Sequence of chain 1.A:
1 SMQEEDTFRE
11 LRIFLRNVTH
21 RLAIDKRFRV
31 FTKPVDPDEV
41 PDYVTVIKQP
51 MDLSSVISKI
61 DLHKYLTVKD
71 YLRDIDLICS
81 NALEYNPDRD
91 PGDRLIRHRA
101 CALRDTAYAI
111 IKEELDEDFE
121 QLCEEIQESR

Binding-site contacts:
Ligand atom OAD contacts residue PHE119 of chain 1.A at 3.6 Å.
Ligand atom OAT contacts residue PHE14 of chain 1.A at 4.0 Å.
Ligand atom CAM contacts residue PHE14 of chain 1.A at 4.0 Å (hydrophobic).
Ligand atom CAK contacts residue PHE14 of chain 1.A at 3.9 Å (hydrophobic).
Ligand atom CAN contacts residue GLU10 of chain 1.A at 4.1 Å.
Ligand atom NBE contacts residue GLU114 of chain 1.A at 3.8 Å.
Ligand atom NBE contacts residue ASP116 of chain 1.A at 4.3 Å.
Ligand atom CAM contacts residue PHE119 of chain 1.A at 4.1 Å (hydrophobic).
Ligand atom NBE contacts residue LEU115 of chain 1.A at 4.4 Å.
Ligand atom OAD contacts residue ASP116 of chain 1.A at 2.5 Å (salt-bridge).
Ligand atom CAM contacts residue GLU114 of chain 1.A at 4.2 Å.
Ligand atom CAX contacts residue ASP116 of chain 1.A at 3.3 Å.
Ligand atom CAG contacts residue ASP116 of chain 1.A at 4.4 Å.
Ligand atom CAL contacts residue PHE14 of chain 1.A at 4.0 Å (hydrophobic).
Ligand atom CAF contacts residue ASP116 of chain 1.A at 3.6 Å.
Ligand atom CAK contacts residue GLU10 of chain 1.A at 3.8 Å.
Ligand atom CAN contacts residue GLU114 of chain 1.A at 4.2 Å.
Ligand atom CAL contacts residue GLU10 of chain 1.A at 3.8 Å.
Ligand atom OAT contacts residue GLU10 of chain 1.A at 3.0 Å (salt-bridge).
Ligand atom OAD contacts residue LEU115 of chain 1.A at 3.4 Å.
Ligand atom CAM contacts residue LEU115 of chain 1.A at 3.4 Å (hydrophobic).
Ligand atom OAD contacts residue GLU114 of chain 1.A at 4.0 Å.
Ligand atom CAY contacts residue GLU114 of chain 1.A at 4.0 Å.
Ligand atom CAY contacts residue ASP116 of chain 1.A at 3.6 Å.
Ligand atom CAX contacts residue LEU115 of chain 1.A at 4.1 Å (hydrophobic).
Ligand atom CAX contacts residue PHE119 of chain 1.A at 4.4 Å (hydrophobic).
Ligand atom CAZ contacts residue ASP116 of chain 1.A at 4.4 Å.
Ligand atom CAF contacts residue LEU115 of chain 1.A at 4.5 Å (hydrophobic).
Ligand atom CAH contacts residue GLU114 of chain 1.A at 4.5 Å.
Ligand atom CAE contacts residue ASP116 of chain 1.A at 4.0 Å.
Ligand atom CAH contacts residue ASP116 of chain 1.A at 4.2 Å.
Ligand atom CAK contacts residue LEU115 of chain 1.A at 4.2 Å (hydrophobic).
Ligand atom CAK contacts residue PHE119 of chain 1.A at 3.6 Å (hydrophobic).
Ligand atom CAX contacts residue GLU114 of chain 1.A at 3.7 Å.
Ligand atom CAF contacts residue GLU114 of chain 1.A at 3.4 Å.

The small molecule below binds the protein below.
Small molecule (SMILES): CC(=O)c1nc(NC(=O)C2CNCCN2)sc1-c1ccc(C(=O)N2CCOCC2)cc1